Sequence of chain 1.Z:
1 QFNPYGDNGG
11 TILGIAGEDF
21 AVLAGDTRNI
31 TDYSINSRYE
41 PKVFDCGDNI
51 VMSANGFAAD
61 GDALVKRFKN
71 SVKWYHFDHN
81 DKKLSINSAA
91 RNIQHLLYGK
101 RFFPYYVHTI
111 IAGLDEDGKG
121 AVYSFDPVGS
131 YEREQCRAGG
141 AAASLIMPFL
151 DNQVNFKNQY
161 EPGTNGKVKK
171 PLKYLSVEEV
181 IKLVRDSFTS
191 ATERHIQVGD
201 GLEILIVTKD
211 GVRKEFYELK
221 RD

Sequence of chain 1.Y:
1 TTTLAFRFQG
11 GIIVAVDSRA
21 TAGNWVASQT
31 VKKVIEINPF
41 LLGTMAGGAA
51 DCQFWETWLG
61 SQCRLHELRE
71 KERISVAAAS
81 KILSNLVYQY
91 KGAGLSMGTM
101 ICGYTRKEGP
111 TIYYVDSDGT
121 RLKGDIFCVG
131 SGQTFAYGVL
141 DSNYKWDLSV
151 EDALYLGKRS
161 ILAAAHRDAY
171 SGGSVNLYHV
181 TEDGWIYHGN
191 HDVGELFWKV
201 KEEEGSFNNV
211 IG

This protein binds this small molecule.
Small molecule (SMILES): CC(C)C[C@H](NC(=O)[C@H](CCc1ccccc1)NC(=O)CN1CCOCC1)C(=O)N[C@@H](Cc1ccccc1)C(=O)N[C@@H](CC(C)C)[C@@H](O)[C@H](C)CO

Binding-site contacts:
Ligand atom C3 contacts residue HIS108 of chain 1.Z at 3.7 Å.
Ligand atom C28 contacts residue THR21 of chain 1.Y at 3.7 Å.
Ligand atom N41 contacts residue THR1 of chain 1.Y at 3.7 Å.
Ligand atom C51 contacts residue THR1 of chain 1.Y at 1.5 Å.
Ligand atom O9 contacts residue HIS108 of chain 1.Z at 3.4 Å (h-bond).
Ligand atom C16 contacts residue ARG101 of chain 1.Z at 3.7 Å.
Ligand atom C47 contacts residue THR1 of chain 1.Y at 1.4 Å.
Ligand atom C12 contacts residue ASP126 of chain 1.Z at 3.3 Å.
Ligand atom C51 contacts residue TYR170 of chain 1.Y at 3.5 Å (hydrophobic).
Ligand atom O40 contacts residue ALA20 of chain 1.Y at 3.4 Å.
Ligand atom C42 contacts residue GLY47 of chain 1.Y at 3.6 Å.
Ligand atom C31 contacts residue THR21 of chain 1.Y at 3.7 Å.
Ligand atom O60 contacts residue THR1 of chain 1.Y at 2.9 Å (h-bond).
Ligand atom C38 contacts residue GLY47 of chain 1.Y at 3.7 Å.
Ligand atom C42 contacts residue THR1 of chain 1.Y at 2.4 Å.
Ligand atom O48 contacts residue GLY47 of chain 1.Y at 3.1 Å (h-bond).
Ligand atom C58 contacts residue ARG19 of chain 1.Y at 3.1 Å.
Ligand atom C11 contacts residue ASP126 of chain 1.Z at 3.6 Å.
Ligand atom C43 contacts residue GLY47 of chain 1.Y at 3.2 Å.
Ligand atom N22 contacts residue ASP126 of chain 1.Z at 3.3 Å (salt-bridge).
Ligand atom C17 contacts residue ARG101 of chain 1.Z at 3.6 Å.
Ligand atom N41 contacts residue GLY47 of chain 1.Y at 2.7 Å (h-bond).
Ligand atom C59 contacts residue THR1 of chain 1.Y at 2.5 Å.
Ligand atom C27 contacts residue ALA27 of chain 1.Y at 3.3 Å (hydrophobic).
Ligand atom C58 contacts residue THR1 of chain 1.Y at 2.5 Å.
Ligand atom O29 contacts residue ALA49 of chain 1.Y at 3.1 Å (h-bond).
Ligand atom O60 contacts residue MES1 of chain 1.TA at 2.6 Å (h-bond).
Ligand atom O1 contacts residue HIS108 of chain 1.Z at 3.4 Å.
Ligand atom C31 contacts residue GLY47 of chain 1.Y at 3.4 Å.
Ligand atom C58 contacts residue TYR170 of chain 1.Y at 3.1 Å (hydrophobic).
Ligand atom O48 contacts residue THR1 of chain 1.Y at 2.3 Å (h-bond).
Ligand atom O9 contacts residue PRO127 of chain 1.Z at 3.4 Å.
Ligand atom N30 contacts residue THR21 of chain 1.Y at 2.8 Å (h-bond).
Ligand atom C44 contacts residue THR1 of chain 1.Y at 3.6 Å.
Ligand atom C39 contacts residue GLY47 of chain 1.Y at 3.5 Å.
Ligand atom C58 contacts residue LYS33 of chain 1.Y at 3.3 Å.
Ligand atom C43 contacts residue THR1 of chain 1.Y at 2.7 Å.
Ligand atom O40 contacts residue THR21 of chain 1.Y at 3.0 Å (h-bond).
Ligand atom C23 contacts residue THR21 of chain 1.Y at 3.6 Å.
Ligand atom O48 contacts residue MES1 of chain 1.TA at 2.7 Å (h-bond).